Sequence of chain 1.C:
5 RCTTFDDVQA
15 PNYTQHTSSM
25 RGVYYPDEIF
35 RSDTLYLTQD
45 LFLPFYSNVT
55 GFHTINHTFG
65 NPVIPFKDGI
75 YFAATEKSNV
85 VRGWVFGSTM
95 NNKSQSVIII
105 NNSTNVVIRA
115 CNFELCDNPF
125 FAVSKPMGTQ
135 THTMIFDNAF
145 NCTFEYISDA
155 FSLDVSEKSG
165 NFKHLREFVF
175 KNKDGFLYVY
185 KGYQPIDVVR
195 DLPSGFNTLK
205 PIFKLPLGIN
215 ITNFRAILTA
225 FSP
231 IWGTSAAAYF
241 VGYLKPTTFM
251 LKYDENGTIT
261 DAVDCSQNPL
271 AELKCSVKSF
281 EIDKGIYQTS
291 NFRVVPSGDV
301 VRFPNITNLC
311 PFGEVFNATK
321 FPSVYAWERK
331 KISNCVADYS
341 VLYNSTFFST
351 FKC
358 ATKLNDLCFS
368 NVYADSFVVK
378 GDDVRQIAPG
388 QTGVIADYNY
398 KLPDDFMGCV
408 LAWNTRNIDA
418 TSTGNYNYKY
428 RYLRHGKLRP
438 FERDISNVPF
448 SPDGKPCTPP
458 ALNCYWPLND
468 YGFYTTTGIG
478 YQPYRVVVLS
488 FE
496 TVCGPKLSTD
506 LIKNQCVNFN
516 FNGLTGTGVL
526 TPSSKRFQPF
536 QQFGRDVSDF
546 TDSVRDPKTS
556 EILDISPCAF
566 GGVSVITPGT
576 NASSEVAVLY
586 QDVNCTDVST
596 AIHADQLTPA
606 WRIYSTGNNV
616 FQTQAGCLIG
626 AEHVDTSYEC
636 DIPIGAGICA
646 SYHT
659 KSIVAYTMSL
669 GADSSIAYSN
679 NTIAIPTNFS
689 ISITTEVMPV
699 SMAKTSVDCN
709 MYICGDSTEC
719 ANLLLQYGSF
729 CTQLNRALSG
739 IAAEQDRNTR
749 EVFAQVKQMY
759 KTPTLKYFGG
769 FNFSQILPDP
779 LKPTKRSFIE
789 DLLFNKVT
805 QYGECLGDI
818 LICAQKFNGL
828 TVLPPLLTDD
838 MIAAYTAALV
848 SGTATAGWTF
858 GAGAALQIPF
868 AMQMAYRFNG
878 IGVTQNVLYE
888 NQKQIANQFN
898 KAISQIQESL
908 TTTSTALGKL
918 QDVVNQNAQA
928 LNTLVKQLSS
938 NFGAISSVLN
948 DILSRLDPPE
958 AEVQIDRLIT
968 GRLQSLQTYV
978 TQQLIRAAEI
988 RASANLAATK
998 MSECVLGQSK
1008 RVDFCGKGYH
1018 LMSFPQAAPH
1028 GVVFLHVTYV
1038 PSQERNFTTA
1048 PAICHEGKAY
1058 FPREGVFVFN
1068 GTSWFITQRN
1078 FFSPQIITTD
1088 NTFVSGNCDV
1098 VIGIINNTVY

The small molecule below binds the protein below.
Small molecule (SMILES): CC(=O)N[C@@H]1[C@@H](O)[C@H](O)[C@@H](CO)O[C@H]1O

Binding-site contacts:
Ligand atom C1 contacts residue ASN1043 of chain 1.C at 1.4 Å.
Ligand atom C8 contacts residue ASN1043 of chain 1.C at 4.0 Å.
Ligand atom C2 contacts residue ASN1043 of chain 1.C at 2.4 Å.
Ligand atom O7 contacts residue ASN1043 of chain 1.C at 2.9 Å (h-bond).
Ligand atom C3 contacts residue ASN1043 of chain 1.C at 3.8 Å.
Ligand atom O5 contacts residue ASN1043 of chain 1.C at 2.3 Å (h-bond).
Ligand atom C7 contacts residue ASN1043 of chain 1.C at 3.1 Å.
Ligand atom C8 contacts residue GLU1041 of chain 1.C at 3.4 Å.
Ligand atom C8 contacts residue ARG1042 of chain 1.C at 3.8 Å.
Ligand atom C5 contacts residue ASN1043 of chain 1.C at 3.6 Å.
Ligand atom C4 contacts residue ASN1043 of chain 1.C at 4.2 Å.
Ligand atom N2 contacts residue ASN1043 of chain 1.C at 2.9 Å (h-bond).